A small-molecule ligand and the protein it binds are described below.
Small molecule (SMILES): CCCCCC(=O)N[C@H](C(=O)N[C@@H](CC[S@@](C)=O)C(=O)N[C@@H](CC(C)C)[C@@H](O)[C@H](C)CO)C(C)C

Sequence of chain 1.V:
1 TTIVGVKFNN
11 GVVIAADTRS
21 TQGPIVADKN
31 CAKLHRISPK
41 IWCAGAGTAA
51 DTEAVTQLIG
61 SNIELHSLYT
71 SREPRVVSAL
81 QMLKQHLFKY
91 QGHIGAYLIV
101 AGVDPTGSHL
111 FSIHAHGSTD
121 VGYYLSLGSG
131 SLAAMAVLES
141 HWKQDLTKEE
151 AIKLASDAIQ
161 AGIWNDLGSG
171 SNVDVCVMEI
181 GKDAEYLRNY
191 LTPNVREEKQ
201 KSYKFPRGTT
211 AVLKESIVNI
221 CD

Sequence of chain 1.BA:
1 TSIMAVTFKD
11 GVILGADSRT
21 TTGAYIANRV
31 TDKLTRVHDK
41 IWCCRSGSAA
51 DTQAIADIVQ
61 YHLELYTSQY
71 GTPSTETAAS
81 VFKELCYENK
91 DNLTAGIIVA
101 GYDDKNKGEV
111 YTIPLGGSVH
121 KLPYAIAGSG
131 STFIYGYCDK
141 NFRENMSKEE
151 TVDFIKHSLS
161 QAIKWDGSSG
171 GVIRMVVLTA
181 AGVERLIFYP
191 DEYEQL

Binding-site contacts:
Ligand atom C14 contacts residue SER48 of chain 1.BA at 3.7 Å.
Ligand atom C16 contacts residue GLY47 of chain 1.BA at 3.6 Å.
Ligand atom C12 contacts residue THR21 of chain 1.BA at 3.9 Å.
Ligand atom C22 contacts residue SER168 of chain 1.BA at 3.9 Å.
Ligand atom C26 contacts residue THR1 of chain 1.BA at 3.5 Å.
Ligand atom O7 contacts residue THR21 of chain 1.BA at 3.7 Å.
Ligand atom C11 contacts residue GLY47 of chain 1.BA at 3.5 Å.
Ligand atom C22 contacts residue THR1 of chain 1.BA at 1.5 Å.
Ligand atom C24 contacts residue THR1 of chain 1.BA at 2.4 Å.
Ligand atom C10 contacts residue THR21 of chain 1.BA at 3.8 Å.
Ligand atom O4 contacts residue THR1 of chain 1.BA at 2.3 Å (h-bond).
Ligand atom C4 contacts residue HIS116 of chain 1.V at 3.9 Å.
Ligand atom N3 contacts residue THR1 of chain 1.BA at 3.7 Å.
Ligand atom C8 contacts residue THR22 of chain 1.BA at 3.3 Å.
Ligand atom C6 contacts residue THR21 of chain 1.BA at 3.6 Å.
Ligand atom C15 contacts residue GLY47 of chain 1.BA at 3.6 Å.
Ligand atom C9 contacts residue SER118 of chain 1.V at 3.9 Å.
Ligand atom C9 contacts residue ALA49 of chain 1.BA at 3.6 Å (hydrophobic).
Ligand atom C29 contacts residue TYR97 of chain 1.V at 3.5 Å (hydrophobic).
Ligand atom C28 contacts residue ALA49 of chain 1.BA at 3.5 Å (hydrophobic).
Ligand atom C28 contacts residue THR20 of chain 1.BA at 3.3 Å.
Ligand atom C24 contacts residue SER129 of chain 1.BA at 3.9 Å.
Ligand atom C17 contacts residue THR1 of chain 1.BA at 1.4 Å.
Ligand atom C8 contacts residue HIS114 of chain 1.V at 3.6 Å.
Ligand atom N2 contacts residue THR21 of chain 1.BA at 3.0 Å (h-bond).
Ligand atom O4 contacts residue GLY47 of chain 1.BA at 3.2 Å (h-bond).
Ligand atom C25 contacts residue GLY47 of chain 1.BA at 3.0 Å.
Ligand atom C23 contacts residue THR1 of chain 1.BA at 2.4 Å.
Ligand atom C23 contacts residue SER168 of chain 1.BA at 3.2 Å.
Ligand atom O3 contacts residue THR21 of chain 1.BA at 3.0 Å (h-bond).
Ligand atom C27 contacts residue ARG45 of chain 1.BA at 3.4 Å.
Ligand atom C23 contacts residue ARG19 of chain 1.BA at 3.3 Å.
Ligand atom C16 contacts residue THR1 of chain 1.BA at 2.4 Å.
Ligand atom O7 contacts residue THR1 of chain 1.BA at 3.6 Å.
Ligand atom O2 contacts residue ALA49 of chain 1.BA at 3.2 Å (h-bond).
Ligand atom C25 contacts residue SER46 of chain 1.BA at 4.0 Å.
Ligand atom C25 contacts residue THR1 of chain 1.BA at 2.7 Å.
Ligand atom N3 contacts residue GLY47 of chain 1.BA at 3.0 Å (h-bond).
Ligand atom C11 contacts residue THR21 of chain 1.BA at 3.9 Å.
Ligand atom O3 contacts residue THR20 of chain 1.BA at 3.3 Å.